This small molecule binds to this protein.
Small molecule (SMILES): Cc1ncc(CNC(C)CS)c(N)n1

Sequence of chain 4.A:
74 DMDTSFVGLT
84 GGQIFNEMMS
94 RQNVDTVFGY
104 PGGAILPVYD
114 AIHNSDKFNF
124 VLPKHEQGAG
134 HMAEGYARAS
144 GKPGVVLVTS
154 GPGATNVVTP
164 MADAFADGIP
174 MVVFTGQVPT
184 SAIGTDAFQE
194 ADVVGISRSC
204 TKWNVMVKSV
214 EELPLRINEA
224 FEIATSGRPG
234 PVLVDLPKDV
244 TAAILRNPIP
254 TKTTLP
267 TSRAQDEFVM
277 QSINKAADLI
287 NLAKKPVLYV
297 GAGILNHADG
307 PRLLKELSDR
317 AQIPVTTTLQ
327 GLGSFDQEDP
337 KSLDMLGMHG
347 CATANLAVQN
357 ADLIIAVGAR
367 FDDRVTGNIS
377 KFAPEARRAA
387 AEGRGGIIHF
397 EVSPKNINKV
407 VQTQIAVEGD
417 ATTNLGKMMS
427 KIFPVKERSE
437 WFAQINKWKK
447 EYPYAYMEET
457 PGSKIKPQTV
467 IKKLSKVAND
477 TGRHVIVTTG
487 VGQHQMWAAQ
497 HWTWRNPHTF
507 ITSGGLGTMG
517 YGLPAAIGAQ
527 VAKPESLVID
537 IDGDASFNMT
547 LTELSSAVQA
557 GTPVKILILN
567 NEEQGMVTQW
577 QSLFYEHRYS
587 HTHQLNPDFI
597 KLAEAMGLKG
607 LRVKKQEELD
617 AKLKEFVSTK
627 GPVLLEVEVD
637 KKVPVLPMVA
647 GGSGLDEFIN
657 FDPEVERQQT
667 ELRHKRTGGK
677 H

Binding-site contacts:
Ligand atom C7' contacts residue GLY105 of chain 4.A at 3.9 Å.
Ligand atom C2 contacts residue MET515 of chain 4.B at 3.8 Å (hydrophobic).
Ligand atom N3' contacts residue THR514 of chain 4.B at 3.9 Å.
Ligand atom S1 contacts residue P231 of chain 4.K at 3.6 Å.
Ligand atom CM4 contacts residue VAL487 of chain 4.B at 3.9 Å (hydrophobic).
Ligand atom S1 contacts residue TYR103 of chain 4.A at 3.9 Å.
Ligand atom C4 contacts residue P231 of chain 4.K at 3.7 Å.
Ligand atom C2' contacts residue PRO155 of chain 4.A at 3.8 Å (hydrophobic).
Ligand atom C4' contacts residue PRO155 of chain 4.A at 3.7 Å (hydrophobic).
Ligand atom CM2 contacts residue GLU129 of chain 4.A at 3.7 Å.
Ligand atom C7' contacts residue THR152 of chain 4.A at 3.6 Å.
Ligand atom C2 contacts residue P231 of chain 4.K at 3.4 Å.
Ligand atom C4' contacts residue MET515 of chain 4.B at 3.5 Å (hydrophobic).
Ligand atom N1' contacts residue MET545 of chain 4.B at 3.7 Å.
Ligand atom S1 contacts residue GLN570 of chain 4.B at 2.8 Å (h-bond).
Ligand atom N1' contacts residue GLU129 of chain 4.A at 2.6 Å (salt-bridge).
Ligand atom N3' contacts residue MET515 of chain 4.B at 3.0 Å (h-bond).
Ligand atom N4' contacts residue PRO155 of chain 4.A at 4.0 Å.
Ligand atom CM4 contacts residue GLN192 of chain 4.A at 3.9 Å.
Ligand atom CM2 contacts residue MET515 of chain 4.B at 3.7 Å (hydrophobic).
Ligand atom C7' contacts residue PRO104 of chain 4.A at 3.5 Å (hydrophobic).
Ligand atom CM4 contacts residue P231 of chain 4.K at 3.6 Å.
Ligand atom C2 contacts residue VAL573 of chain 4.B at 3.2 Å (hydrophobic).
Ligand atom C5' contacts residue MET515 of chain 4.B at 3.6 Å (hydrophobic).
Ligand atom N4' contacts residue GLN192 of chain 4.A at 3.2 Å (h-bond).
Ligand atom CM2 contacts residue ASN159 of chain 4.A at 3.0 Å.
Ligand atom N3 contacts residue GLY105 of chain 4.A at 4.0 Å.
Ligand atom C4' contacts residue GLY513 of chain 4.B at 3.5 Å.
Ligand atom N3' contacts residue PRO155 of chain 4.A at 3.4 Å.
Ligand atom CM2 contacts residue MET545 of chain 4.B at 3.8 Å (hydrophobic).
Ligand atom C2' contacts residue MET515 of chain 4.B at 3.8 Å (hydrophobic).
Ligand atom C6' contacts residue GLU129 of chain 4.A at 2.9 Å.
Ligand atom CM2 contacts residue PRO155 of chain 4.A at 3.8 Å (hydrophobic).
Ligand atom S1 contacts residue VAL573 of chain 4.B at 3.8 Å.
Ligand atom C2' contacts residue GLU129 of chain 4.A at 3.8 Å.
Ligand atom N4' contacts residue GLY513 of chain 4.B at 2.7 Å (h-bond).
Ligand atom CM2 contacts residue THR514 of chain 4.B at 3.8 Å.
Ligand atom S1 contacts residue MET515 of chain 4.B at 3.1 Å (h-bond).
Ligand atom N3' contacts residue GLY513 of chain 4.B at 3.5 Å (h-bond).
Ligand atom N4' contacts residue MET515 of chain 4.B at 3.6 Å.

Sequence of chain 4.B:
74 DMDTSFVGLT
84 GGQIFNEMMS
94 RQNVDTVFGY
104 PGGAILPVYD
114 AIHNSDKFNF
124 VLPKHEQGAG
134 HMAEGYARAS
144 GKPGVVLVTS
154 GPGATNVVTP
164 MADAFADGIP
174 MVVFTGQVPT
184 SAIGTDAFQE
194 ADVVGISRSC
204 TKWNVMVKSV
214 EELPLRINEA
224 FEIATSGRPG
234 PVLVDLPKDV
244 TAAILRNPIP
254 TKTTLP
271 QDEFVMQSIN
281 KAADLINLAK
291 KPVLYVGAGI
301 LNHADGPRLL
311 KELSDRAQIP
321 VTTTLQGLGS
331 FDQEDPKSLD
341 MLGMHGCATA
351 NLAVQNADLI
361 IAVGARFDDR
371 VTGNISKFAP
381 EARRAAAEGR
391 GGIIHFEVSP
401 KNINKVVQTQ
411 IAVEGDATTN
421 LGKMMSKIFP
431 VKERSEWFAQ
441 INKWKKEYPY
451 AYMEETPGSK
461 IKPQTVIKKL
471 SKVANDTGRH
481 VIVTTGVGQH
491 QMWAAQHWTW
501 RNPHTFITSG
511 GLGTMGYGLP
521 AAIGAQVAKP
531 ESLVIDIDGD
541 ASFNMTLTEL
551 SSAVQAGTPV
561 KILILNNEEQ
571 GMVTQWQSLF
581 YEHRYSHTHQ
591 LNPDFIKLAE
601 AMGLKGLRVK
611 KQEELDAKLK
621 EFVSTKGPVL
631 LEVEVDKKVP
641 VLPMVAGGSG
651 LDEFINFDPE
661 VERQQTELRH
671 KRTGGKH